Binding-site contacts:
Ligand atom C8 contacts residue LEU374 of chain 1.D at 3.6 Å (hydrophobic).
Ligand atom C3 contacts residue ASN375 of chain 1.D at 3.9 Å.
Ligand atom C8 contacts residue ASP373 of chain 1.D at 3.5 Å.
Ligand atom C4 contacts residue ASN375 of chain 1.D at 4.4 Å.
Ligand atom C1 contacts residue ASN375 of chain 1.D at 1.7 Å.
Ligand atom C5 contacts residue ASN375 of chain 1.D at 3.9 Å.
Ligand atom C7 contacts residue ASP373 of chain 1.D at 4.4 Å.
Ligand atom O5 contacts residue ASN375 of chain 1.D at 2.6 Å (h-bond).
Ligand atom O7 contacts residue ASN375 of chain 1.D at 4.1 Å.
Ligand atom C7 contacts residue ASN375 of chain 1.D at 3.7 Å.
Ligand atom N2 contacts residue ASN375 of chain 1.D at 2.9 Å (h-bond).
Ligand atom C2 contacts residue ASN375 of chain 1.D at 2.5 Å.
Ligand atom N2 contacts residue ASP373 of chain 1.D at 4.2 Å.
Ligand atom C8 contacts residue ASN375 of chain 1.D at 4.4 Å.

Sequence of chain 1.D:
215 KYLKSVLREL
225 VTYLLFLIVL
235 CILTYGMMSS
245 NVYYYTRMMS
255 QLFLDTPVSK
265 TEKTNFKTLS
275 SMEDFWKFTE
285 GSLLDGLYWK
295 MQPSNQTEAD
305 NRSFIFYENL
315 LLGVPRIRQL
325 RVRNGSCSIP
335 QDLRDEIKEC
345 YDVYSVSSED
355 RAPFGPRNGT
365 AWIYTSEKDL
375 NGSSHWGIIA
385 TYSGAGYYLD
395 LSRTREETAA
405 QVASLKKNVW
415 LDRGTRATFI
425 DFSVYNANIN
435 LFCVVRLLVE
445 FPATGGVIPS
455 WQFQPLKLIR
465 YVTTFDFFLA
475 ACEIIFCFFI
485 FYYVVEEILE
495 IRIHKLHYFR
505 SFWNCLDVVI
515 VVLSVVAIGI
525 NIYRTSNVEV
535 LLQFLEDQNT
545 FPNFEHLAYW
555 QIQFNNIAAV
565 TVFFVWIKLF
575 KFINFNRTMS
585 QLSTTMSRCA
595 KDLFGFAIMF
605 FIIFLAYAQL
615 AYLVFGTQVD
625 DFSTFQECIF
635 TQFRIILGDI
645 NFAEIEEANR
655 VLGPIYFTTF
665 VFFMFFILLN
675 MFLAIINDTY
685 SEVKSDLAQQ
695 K

The protein below binds the small molecule below.
Small molecule (SMILES): CC(=O)N[C@H]1[C@H](O[C@H]2[C@H](O)[C@@H](NC(C)=O)CO[C@@H]2CO)O[C@H](CO)[C@@H](O)[C@@H]1O